A small-molecule ligand and the protein it binds are described below.
Small molecule (SMILES): c1ccn2->[Os+2]3(n4ccnc4)(<-n4ccccc4-c2c1)<-n1ccccc1-c1ccccn->31

Binding-site contacts:
Ligand atom NE2 contacts residue DOS1 of chain 1.D at 0.5 Å.
Ligand atom CE1 contacts residue DOS1 of chain 1.D at 1.1 Å.
Ligand atom N37 contacts residue HIS83 of chain 1.A at 2.2 Å (h-bond).
Ligand atom C33 contacts residue DOS1 of chain 1.D at 0.8 Å.
Ligand atom C10 contacts residue DOS1 of chain 1.D at 0.7 Å.
Ligand atom C3 contacts residue DOS1 of chain 1.D at 0.8 Å.
Ligand atom C9 contacts residue DOS1 of chain 1.D at 0.8 Å.
Ligand atom CG contacts residue DOS1 of chain 1.D at 0.7 Å.
Ligand atom C5 contacts residue DOS1 of chain 1.D at 0.9 Å.
Ligand atom N26 contacts residue HIS83 of chain 1.A at 2.5 Å (h-bond).
Ligand atom C34 contacts residue DOS1 of chain 1.D at 0.4 Å.
Ligand atom C31 contacts residue HIS83 of chain 1.A at 2.9 Å.
Ligand atom C28 contacts residue DOS1 of chain 1.D at 0.3 Å.
Ligand atom C8 contacts residue DOS1 of chain 1.D at 0.8 Å.
Ligand atom C11 contacts residue DOS1 of chain 1.D at 0.9 Å.
Ligand atom OS contacts residue DOS1 of chain 1.D at 1.0 Å.
Ligand atom C27 contacts residue DOS1 of chain 1.D at 0.3 Å.
Ligand atom ND1 contacts residue DOS1 of chain 1.D at 0.7 Å (h-bond).
Ligand atom C7 contacts residue DOS1 of chain 1.D at 0.7 Å.
Ligand atom C27 contacts residue HIS83 of chain 1.A at 3.2 Å.
Ligand atom CD2 contacts residue DOS1 of chain 1.D at 0.5 Å.
Ligand atom C32 contacts residue DOS1 of chain 1.D at 1.4 Å.
Ligand atom C29 contacts residue DOS1 of chain 1.D at 0.5 Å.
Ligand atom C32 contacts residue HIS83 of chain 1.A at 2.7 Å.
Ligand atom C31 contacts residue DOS1 of chain 1.D at 0.8 Å.
Ligand atom C36 contacts residue DOS1 of chain 1.D at 0.6 Å.
Ligand atom CE1 contacts residue HIS83 of chain 1.A at 3.5 Å.
Ligand atom N26 contacts residue DOS1 of chain 1.D at 0.4 Å (h-bond).
Ligand atom N37 contacts residue DOS1 of chain 1.D at 0.9 Å (h-bond).
Ligand atom ND1 contacts residue HIS83 of chain 1.A at 3.1 Å (h-bond).
Ligand atom C35 contacts residue DOS1 of chain 1.D at 1.1 Å.
Ligand atom C12 contacts residue DOS1 of chain 1.D at 0.6 Å.
Ligand atom C4 contacts residue DOS1 of chain 1.D at 1.0 Å.
Ligand atom N2 contacts residue DOS1 of chain 1.D at 0.9 Å.
Ligand atom C30 contacts residue DOS1 of chain 1.D at 0.8 Å.
Ligand atom C6 contacts residue DOS1 of chain 1.D at 0.8 Å.
Ligand atom OS contacts residue HIS83 of chain 1.A at 2.0 Å.
Ligand atom C34 contacts residue LYS74 of chain 1.A at 3.3 Å.
Ligand atom C36 contacts residue HIS83 of chain 1.A at 3.0 Å.
Ligand atom N13 contacts residue DOS1 of chain 1.D at 0.9 Å.

Sequence of chain 1.A:
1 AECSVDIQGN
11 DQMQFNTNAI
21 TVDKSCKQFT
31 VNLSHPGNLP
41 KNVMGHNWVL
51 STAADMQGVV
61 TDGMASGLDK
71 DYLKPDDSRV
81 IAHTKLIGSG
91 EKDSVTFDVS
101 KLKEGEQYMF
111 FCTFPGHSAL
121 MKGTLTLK